The small molecule below binds the protein below.
Small molecule (SMILES): CC(=O)N[C@@H]1[C@@H](O)[C@H](O)[C@@H](CO)O[C@H]1O

Binding-site contacts:
Ligand atom C3 contacts residue ASN1147 of chain 3.A at 3.8 Å.
Ligand atom O6 contacts residue HIS1174 of chain 3.A at 4.5 Å.
Ligand atom C1 contacts residue ASN1147 of chain 3.A at 1.4 Å.
Ligand atom O5 contacts residue ASN1147 of chain 3.A at 2.3 Å (h-bond).
Ligand atom C6 contacts residue HIS1176 of chain 3.A at 4.3 Å.
Ligand atom C6 contacts residue PRO1151 of chain 3.A at 4.4 Å (hydrophobic).
Ligand atom O6 contacts residue HIS1176 of chain 3.A at 3.0 Å (h-bond).
Ligand atom C4 contacts residue ASN1147 of chain 3.A at 4.2 Å.
Ligand atom C5 contacts residue ASN1147 of chain 3.A at 3.6 Å.
Ligand atom O5 contacts residue PRO1151 of chain 3.A at 4.5 Å.
Ligand atom C7 contacts residue ASN1147 of chain 3.A at 3.1 Å.
Ligand atom O7 contacts residue ASN1147 of chain 3.A at 3.9 Å.
Ligand atom C2 contacts residue ASN1147 of chain 3.A at 2.5 Å.
Ligand atom N2 contacts residue ASN1147 of chain 3.A at 2.5 Å (h-bond).
Ligand atom C8 contacts residue ASN1147 of chain 3.A at 3.4 Å.

Sequence of chain 3.A:
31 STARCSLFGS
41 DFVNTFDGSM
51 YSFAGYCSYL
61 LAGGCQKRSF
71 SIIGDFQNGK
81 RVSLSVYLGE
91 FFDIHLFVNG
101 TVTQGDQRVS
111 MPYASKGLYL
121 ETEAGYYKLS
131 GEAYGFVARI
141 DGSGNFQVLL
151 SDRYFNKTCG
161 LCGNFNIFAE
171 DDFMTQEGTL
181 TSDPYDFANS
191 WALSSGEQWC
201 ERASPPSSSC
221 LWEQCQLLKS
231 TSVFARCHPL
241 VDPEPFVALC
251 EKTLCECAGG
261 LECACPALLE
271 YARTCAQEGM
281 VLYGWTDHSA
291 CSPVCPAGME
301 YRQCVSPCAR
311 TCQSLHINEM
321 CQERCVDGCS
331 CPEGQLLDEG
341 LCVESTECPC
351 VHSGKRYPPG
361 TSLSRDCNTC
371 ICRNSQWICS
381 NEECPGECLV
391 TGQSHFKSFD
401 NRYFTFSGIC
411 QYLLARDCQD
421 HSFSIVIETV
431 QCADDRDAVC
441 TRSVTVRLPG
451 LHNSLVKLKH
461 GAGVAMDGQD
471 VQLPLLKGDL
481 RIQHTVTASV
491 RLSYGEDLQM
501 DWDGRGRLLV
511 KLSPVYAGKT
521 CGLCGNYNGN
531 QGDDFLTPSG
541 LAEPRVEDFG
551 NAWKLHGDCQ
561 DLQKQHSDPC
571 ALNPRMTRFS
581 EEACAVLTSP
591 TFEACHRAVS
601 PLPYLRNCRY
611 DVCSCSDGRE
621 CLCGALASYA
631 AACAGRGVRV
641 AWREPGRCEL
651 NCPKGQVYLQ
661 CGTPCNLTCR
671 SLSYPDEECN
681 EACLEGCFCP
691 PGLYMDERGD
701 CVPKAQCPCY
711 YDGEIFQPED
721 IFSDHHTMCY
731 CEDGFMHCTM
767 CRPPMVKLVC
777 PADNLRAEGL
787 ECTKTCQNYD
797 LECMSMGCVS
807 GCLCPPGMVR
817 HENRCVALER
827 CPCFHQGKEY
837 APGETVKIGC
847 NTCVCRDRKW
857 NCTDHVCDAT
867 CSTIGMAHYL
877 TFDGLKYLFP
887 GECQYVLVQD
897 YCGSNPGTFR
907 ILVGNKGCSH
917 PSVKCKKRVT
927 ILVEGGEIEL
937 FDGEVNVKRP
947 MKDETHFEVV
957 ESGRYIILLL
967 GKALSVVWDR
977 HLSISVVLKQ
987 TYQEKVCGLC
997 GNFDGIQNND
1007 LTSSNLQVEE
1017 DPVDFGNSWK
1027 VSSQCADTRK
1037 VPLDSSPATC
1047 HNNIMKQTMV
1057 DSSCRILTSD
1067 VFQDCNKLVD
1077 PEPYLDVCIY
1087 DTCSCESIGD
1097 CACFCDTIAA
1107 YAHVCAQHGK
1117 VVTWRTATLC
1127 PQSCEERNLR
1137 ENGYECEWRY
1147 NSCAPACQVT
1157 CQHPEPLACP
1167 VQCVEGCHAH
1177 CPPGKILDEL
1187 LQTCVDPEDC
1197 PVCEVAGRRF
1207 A